Binding-site contacts:
Ligand atom O7 contacts residue TYR28 of chain 1.B at 3.1 Å.
Ligand atom O7 contacts residue ASN61 of chain 1.B at 2.5 Å (h-bond).
Ligand atom C7 contacts residue TYR28 of chain 1.B at 3.9 Å (hydrophobic).
Ligand atom N2 contacts residue TYR28 of chain 1.B at 4.4 Å.
Ligand atom C7 contacts residue ASN61 of chain 1.B at 3.0 Å.
Ligand atom O5 contacts residue TYR28 of chain 1.B at 4.4 Å.
Ligand atom C2 contacts residue TYR28 of chain 1.B at 3.9 Å (hydrophobic).
Ligand atom N2 contacts residue ASN61 of chain 1.B at 2.9 Å (h-bond).
Ligand atom C5 contacts residue ASN61 of chain 1.B at 3.6 Å.
Ligand atom C3 contacts residue ASN61 of chain 1.B at 3.8 Å.
Ligand atom C1 contacts residue ASN61 of chain 1.B at 1.4 Å.
Ligand atom C4 contacts residue ASN61 of chain 1.B at 4.2 Å.
Ligand atom O5 contacts residue ASN61 of chain 1.B at 2.3 Å (h-bond).
Ligand atom C8 contacts residue ASN61 of chain 1.B at 4.3 Å.
Ligand atom C2 contacts residue ASN61 of chain 1.B at 2.5 Å.
Ligand atom C1 contacts residue TYR28 of chain 1.B at 4.2 Å (hydrophobic).

A small-molecule ligand and the protein it binds are described below.
Small molecule (SMILES): CC(=O)N[C@@H]1[C@@H](O)[C@H](O)[C@@H](CO)O[C@H]1O

Sequence of chain 1.B:
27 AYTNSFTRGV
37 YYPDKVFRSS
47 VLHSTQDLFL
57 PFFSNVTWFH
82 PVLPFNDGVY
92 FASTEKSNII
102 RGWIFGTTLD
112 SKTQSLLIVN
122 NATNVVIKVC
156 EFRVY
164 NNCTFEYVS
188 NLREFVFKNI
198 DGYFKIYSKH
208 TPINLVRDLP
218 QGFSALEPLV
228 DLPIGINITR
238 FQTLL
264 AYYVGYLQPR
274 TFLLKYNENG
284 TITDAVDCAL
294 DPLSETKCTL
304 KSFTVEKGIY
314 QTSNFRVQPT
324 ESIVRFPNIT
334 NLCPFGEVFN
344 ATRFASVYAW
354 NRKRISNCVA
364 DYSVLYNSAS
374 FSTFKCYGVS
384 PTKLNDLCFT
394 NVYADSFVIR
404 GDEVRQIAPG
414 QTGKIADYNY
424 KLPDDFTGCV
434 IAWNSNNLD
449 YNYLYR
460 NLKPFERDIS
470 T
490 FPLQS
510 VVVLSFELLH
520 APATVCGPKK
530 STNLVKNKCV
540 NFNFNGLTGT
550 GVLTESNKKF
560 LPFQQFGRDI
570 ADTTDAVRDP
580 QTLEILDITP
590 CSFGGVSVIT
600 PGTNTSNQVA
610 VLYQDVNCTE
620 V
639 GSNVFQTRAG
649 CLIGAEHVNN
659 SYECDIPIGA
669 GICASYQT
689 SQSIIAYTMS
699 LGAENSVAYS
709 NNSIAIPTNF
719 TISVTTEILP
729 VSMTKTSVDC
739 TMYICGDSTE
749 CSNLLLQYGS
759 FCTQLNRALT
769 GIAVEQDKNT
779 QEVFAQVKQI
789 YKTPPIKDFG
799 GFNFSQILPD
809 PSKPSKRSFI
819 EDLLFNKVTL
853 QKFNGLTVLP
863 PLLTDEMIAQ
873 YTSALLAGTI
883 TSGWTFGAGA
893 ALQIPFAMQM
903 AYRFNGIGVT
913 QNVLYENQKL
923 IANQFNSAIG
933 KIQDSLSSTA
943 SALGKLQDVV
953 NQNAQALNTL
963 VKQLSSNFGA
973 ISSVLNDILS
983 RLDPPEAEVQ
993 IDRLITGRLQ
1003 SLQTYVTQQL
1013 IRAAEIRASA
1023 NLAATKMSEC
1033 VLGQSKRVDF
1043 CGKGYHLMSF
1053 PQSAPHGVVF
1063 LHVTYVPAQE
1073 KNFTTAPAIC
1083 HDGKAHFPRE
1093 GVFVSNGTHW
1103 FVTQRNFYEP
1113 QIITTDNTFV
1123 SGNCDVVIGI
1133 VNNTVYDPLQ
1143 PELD